This small molecule binds to this protein.
Small molecule (SMILES): CC(=O)N[C@@H]1[C@@H](O)[C@H](O)[C@@H](CO)O[C@H]1O

Sequence of chain 2.A:
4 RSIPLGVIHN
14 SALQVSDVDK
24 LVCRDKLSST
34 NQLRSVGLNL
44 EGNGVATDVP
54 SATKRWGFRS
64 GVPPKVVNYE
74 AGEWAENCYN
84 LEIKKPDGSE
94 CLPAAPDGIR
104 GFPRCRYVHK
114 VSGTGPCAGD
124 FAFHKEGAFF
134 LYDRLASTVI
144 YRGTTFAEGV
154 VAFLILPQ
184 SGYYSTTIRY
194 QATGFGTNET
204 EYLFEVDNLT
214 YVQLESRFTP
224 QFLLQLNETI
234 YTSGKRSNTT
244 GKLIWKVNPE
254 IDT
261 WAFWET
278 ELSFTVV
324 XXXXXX

Binding-site contacts:
Ligand atom C5 contacts residue TYR234 of chain 2.A at 3.8 Å (hydrophobic).
Ligand atom C1 contacts residue TYR234 of chain 2.A at 3.8 Å (hydrophobic).
Ligand atom O7 contacts residue THR189 of chain 2.A at 4.1 Å.
Ligand atom C2 contacts residue ASN230 of chain 2.A at 2.5 Å.
Ligand atom C7 contacts residue LEU227 of chain 2.A at 3.9 Å (hydrophobic).
Ligand atom C5 contacts residue ASN230 of chain 2.A at 3.7 Å.
Ligand atom N2 contacts residue ASN230 of chain 2.A at 2.9 Å (h-bond).
Ligand atom C3 contacts residue ASN230 of chain 2.A at 3.8 Å.
Ligand atom O7 contacts residue LEU227 of chain 2.A at 3.5 Å.
Ligand atom O7 contacts residue ASN230 of chain 2.A at 3.9 Å.
Ligand atom O5 contacts residue GLU231 of chain 2.A at 4.4 Å.
Ligand atom C4 contacts residue ASN230 of chain 2.A at 4.2 Å.
Ligand atom C8 contacts residue THR190 of chain 2.A at 3.4 Å.
Ligand atom O5 contacts residue ASN230 of chain 2.A at 2.4 Å (h-bond).
Ligand atom C1 contacts residue ASN230 of chain 2.A at 1.4 Å.
Ligand atom C6 contacts residue TYR234 of chain 2.A at 3.9 Å (hydrophobic).
Ligand atom O5 contacts residue TYR234 of chain 2.A at 3.6 Å.
Ligand atom C8 contacts residue LEU227 of chain 2.A at 3.9 Å (hydrophobic).
Ligand atom C7 contacts residue ASN230 of chain 2.A at 3.6 Å.